Sequence of chain 1.A:
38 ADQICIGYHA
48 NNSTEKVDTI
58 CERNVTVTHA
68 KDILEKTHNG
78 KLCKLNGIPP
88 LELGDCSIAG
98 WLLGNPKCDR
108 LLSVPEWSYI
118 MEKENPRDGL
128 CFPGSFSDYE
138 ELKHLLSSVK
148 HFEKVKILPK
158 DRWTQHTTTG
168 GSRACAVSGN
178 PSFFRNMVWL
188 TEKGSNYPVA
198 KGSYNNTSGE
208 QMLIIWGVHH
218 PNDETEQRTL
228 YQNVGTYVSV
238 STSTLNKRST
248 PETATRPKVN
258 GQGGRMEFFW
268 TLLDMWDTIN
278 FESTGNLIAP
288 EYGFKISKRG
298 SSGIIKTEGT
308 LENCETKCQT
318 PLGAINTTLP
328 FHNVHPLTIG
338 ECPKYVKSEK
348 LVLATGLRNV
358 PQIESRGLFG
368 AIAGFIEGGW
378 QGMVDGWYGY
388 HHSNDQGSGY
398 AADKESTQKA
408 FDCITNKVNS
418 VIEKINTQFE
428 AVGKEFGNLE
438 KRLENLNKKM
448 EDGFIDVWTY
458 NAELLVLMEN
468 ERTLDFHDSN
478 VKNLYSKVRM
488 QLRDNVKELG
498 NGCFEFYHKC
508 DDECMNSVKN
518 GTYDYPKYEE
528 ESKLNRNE

Sequence of chain 1.C:
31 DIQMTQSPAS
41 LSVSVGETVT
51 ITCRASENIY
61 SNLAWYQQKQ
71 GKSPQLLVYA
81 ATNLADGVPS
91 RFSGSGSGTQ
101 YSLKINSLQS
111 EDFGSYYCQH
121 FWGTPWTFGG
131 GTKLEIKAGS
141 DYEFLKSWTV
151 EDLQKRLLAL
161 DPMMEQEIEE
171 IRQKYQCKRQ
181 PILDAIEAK

The small molecule below binds the protein below.
Small molecule (SMILES): CC(=O)N[C@H]1[C@H](O[C@H]2[C@H](O)[C@@H](NC(C)=O)CO[C@@H]2CO)O[C@H](CO)[C@@H](O[C@@H]2O[C@H](CO)[C@@H](O)[C@H](O)[C@@H]2O)[C@@H]1O

Binding-site contacts:
Ligand atom O5 contacts residue SER514 of chain 1.A at 4.3 Å.
Ligand atom C3 contacts residue ASN517 of chain 1.A at 3.6 Å.
Ligand atom C8 contacts residue ASN517 of chain 1.A at 3.3 Å.
Ligand atom C4 contacts residue ASN517 of chain 1.A at 4.2 Å.
Ligand atom C6 contacts residue SER514 of chain 1.A at 4.3 Å.
Ligand atom O5 contacts residue ASN513 of chain 1.A at 4.0 Å.
Ligand atom O6 contacts residue GLU510 of chain 1.A at 3.9 Å.
Ligand atom O7 contacts residue THR519 of chain 1.A at 3.7 Å.
Ligand atom C6 contacts residue ASN513 of chain 1.A at 3.8 Å.
Ligand atom C1 contacts residue SER514 of chain 1.A at 4.4 Å.
Ligand atom N2 contacts residue THR519 of chain 1.A at 3.6 Å.
Ligand atom O5 contacts residue ASN517 of chain 1.A at 2.4 Å (h-bond).
Ligand atom C2 contacts residue ASN517 of chain 1.A at 2.4 Å.
Ligand atom C1 contacts residue ASN517 of chain 1.A at 1.4 Å.
Ligand atom N2 contacts residue ASN517 of chain 1.A at 3.3 Å (h-bond).
Ligand atom C5 contacts residue ASN517 of chain 1.A at 3.6 Å.
Ligand atom C6 contacts residue GLU510 of chain 1.A at 3.6 Å.
Ligand atom O7 contacts residue SER95 of chain 1.C at 3.8 Å.
Ligand atom O3 contacts residue ASN517 of chain 1.A at 3.8 Å.
Ligand atom O5 contacts residue THR519 of chain 1.A at 4.5 Å.
Ligand atom C1 contacts residue THR519 of chain 1.A at 3.7 Å.
Ligand atom C5 contacts residue THR519 of chain 1.A at 4.5 Å.
Ligand atom C5 contacts residue SER514 of chain 1.A at 4.5 Å.
Ligand atom C7 contacts residue ASN517 of chain 1.A at 3.7 Å.
Ligand atom O6 contacts residue ASN513 of chain 1.A at 2.7 Å (h-bond).
Ligand atom O6 contacts residue GLU510 of chain 1.A at 3.9 Å.
Ligand atom C7 contacts residue THR519 of chain 1.A at 3.9 Å.
Ligand atom C2 contacts residue THR519 of chain 1.A at 4.3 Å.
Ligand atom C1 contacts residue ASN513 of chain 1.A at 4.4 Å.